Binding-site contacts:
Ligand atom O19 contacts residue LEU189 of chain 1.A at 3.9 Å.
Ligand atom C15 contacts residue LEU135 of chain 1.A at 3.6 Å (hydrophobic).
Ligand atom N04 contacts residue PRO86 of chain 1.A at 4.0 Å.
Ligand atom C06 contacts residue TYR13 of chain 1.A at 3.7 Å (hydrophobic).
Ligand atom C06 contacts residue PRO86 of chain 1.A at 3.9 Å (hydrophobic).
Ligand atom C05 contacts residue TYR217 of chain 1.A at 3.5 Å (hydrophobic).
Ligand atom C22 contacts residue THR88 of chain 1.A at 3.8 Å.
Ligand atom C13 contacts residue GLU190 of chain 1.A at 3.2 Å.
Ligand atom O19 contacts residue LEU135 of chain 1.A at 3.6 Å.
Ligand atom O23 contacts residue ARG93 of chain 1.A at 3.3 Å (salt-bridge).
Ligand atom N01 contacts residue THR88 of chain 1.A at 2.8 Å (h-bond).
Ligand atom C17 contacts residue THR140 of chain 1.A at 3.4 Å.
Ligand atom C06 contacts residue TYR217 of chain 1.A at 3.5 Å (hydrophobic).
Ligand atom O24 contacts residue ARG93 of chain 1.A at 3.1 Å (salt-bridge).
Ligand atom C02 contacts residue THR88 of chain 1.A at 3.8 Å.
Ligand atom O08 contacts residue MET193 of chain 1.A at 3.3 Å (h-bond).
Ligand atom O24 contacts residue THR88 of chain 1.A at 2.7 Å (h-bond).
Ligand atom C05 contacts residue TYR58 of chain 1.A at 3.5 Å (hydrophobic).
Ligand atom N01 contacts residue PRO86 of chain 1.A at 3.4 Å (h-bond).
Ligand atom O08 contacts residue GLU10 of chain 1.A at 3.9 Å.
Ligand atom C05 contacts residue PRO86 of chain 1.A at 3.3 Å (hydrophobic).
Ligand atom O24 contacts residue PRO86 of chain 1.A at 3.8 Å.
Ligand atom C16 contacts residue THR171 of chain 1.A at 3.8 Å.
Ligand atom O19 contacts residue THR140 of chain 1.A at 3.9 Å.
Ligand atom O24 contacts residue LEU87 of chain 1.A at 3.9 Å.
Ligand atom C22 contacts residue TYR58 of chain 1.A at 4.0 Å (hydrophobic).
Ligand atom N01 contacts residue TYR217 of chain 1.A at 3.2 Å.
Ligand atom C03 contacts residue PRO86 of chain 1.A at 3.4 Å (hydrophobic).
Ligand atom O18 contacts residue THR140 of chain 1.A at 2.6 Å (h-bond).
Ligand atom C22 contacts residue ARG93 of chain 1.A at 3.9 Å.
Ligand atom C12 contacts residue GLU190 of chain 1.A at 3.8 Å.
Ligand atom C22 contacts residue PRO86 of chain 1.A at 3.6 Å (hydrophobic).
Ligand atom O19 contacts residue TYR187 of chain 1.A at 3.8 Å.
Ligand atom C06 contacts residue GLU10 of chain 1.A at 3.9 Å.
Ligand atom O23 contacts residue TYR58 of chain 1.A at 3.7 Å.
Ligand atom C07 contacts residue GLU10 of chain 1.A at 3.9 Å.
Ligand atom C02 contacts residue PRO86 of chain 1.A at 3.6 Å (hydrophobic).
Ligand atom C03 contacts residue TYR58 of chain 1.A at 3.3 Å (hydrophobic).
Ligand atom O19 contacts residue LEU188 of chain 1.A at 3.8 Å.
Ligand atom N04 contacts residue TYR58 of chain 1.A at 3.5 Å (h-bond).

Sequence of chain 1.A:
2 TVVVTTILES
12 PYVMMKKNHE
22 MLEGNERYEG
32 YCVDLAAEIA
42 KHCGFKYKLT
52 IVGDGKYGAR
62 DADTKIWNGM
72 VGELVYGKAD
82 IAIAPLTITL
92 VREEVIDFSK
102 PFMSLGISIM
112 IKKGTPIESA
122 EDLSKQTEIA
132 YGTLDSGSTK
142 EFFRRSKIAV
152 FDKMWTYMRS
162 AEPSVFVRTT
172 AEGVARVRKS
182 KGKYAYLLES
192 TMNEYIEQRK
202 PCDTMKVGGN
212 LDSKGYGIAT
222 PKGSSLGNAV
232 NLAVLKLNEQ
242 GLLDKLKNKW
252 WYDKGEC

A protein and the small-molecule ligand that binds it are described below.
Small molecule (SMILES): N[C@H](Cn1ccc(=O)n(Cc2ccc(C(=O)O)cc2)c1=O)C(=O)O